Sequence of chain 1.J:
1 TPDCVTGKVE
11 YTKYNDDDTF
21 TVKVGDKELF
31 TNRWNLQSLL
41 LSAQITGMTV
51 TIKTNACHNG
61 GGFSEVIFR

Sequence of chain 1.F:
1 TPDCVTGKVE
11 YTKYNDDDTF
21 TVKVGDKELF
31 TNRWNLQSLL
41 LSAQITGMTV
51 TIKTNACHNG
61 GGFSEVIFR

This small molecule binds to this protein.
Small molecule (SMILES): OC[C@H]1O[C@H](O[C@@H]2[C@H](O)[C@@H](O)[C@H](O[C@H]3[C@H](O)[C@@H](O)[C@H](O)O[C@@H]3CO)O[C@@H]2CO)[C@H](O)[C@@H](O)[C@H]1O

Binding-site contacts:
Ligand atom C6 contacts residue TRP34 of chain 1.F at 3.9 Å (hydrophobic).
Ligand atom C4 contacts residue TRP34 of chain 1.J at 3.5 Å (hydrophobic).
Ligand atom O3 contacts residue ASP18 of chain 1.F at 3.7 Å.
Ligand atom C3 contacts residue TRP34 of chain 1.J at 3.5 Å (hydrophobic).
Ligand atom C2 contacts residue ARG33 of chain 1.J at 4.4 Å.
Ligand atom O6 contacts residue ASP18 of chain 1.F at 4.4 Å.
Ligand atom C4 contacts residue ASP18 of chain 1.F at 3.6 Å.
Ligand atom O3 contacts residue ARG33 of chain 1.J at 4.5 Å.
Ligand atom O2 contacts residue ASN32 of chain 1.J at 4.4 Å.
Ligand atom C1 contacts residue TRP34 of chain 1.J at 3.9 Å (hydrophobic).
Ligand atom O5 contacts residue ARG33 of chain 1.J at 3.8 Å.
Ligand atom O4 contacts residue ARG33 of chain 1.J at 3.4 Å.
Ligand atom O5 contacts residue ASN35 of chain 1.J at 4.5 Å.
Ligand atom C5 contacts residue TRP34 of chain 1.J at 4.1 Å (hydrophobic).
Ligand atom C1 contacts residue ARG33 of chain 1.J at 4.3 Å.
Ligand atom C3 contacts residue ASP18 of chain 1.F at 4.3 Å.
Ligand atom C6 contacts residue TRP34 of chain 1.J at 3.9 Å (hydrophobic).
Ligand atom C4 contacts residue TRP34 of chain 1.F at 3.9 Å (hydrophobic).
Ligand atom C1 contacts residue ASN32 of chain 1.J at 3.6 Å.
Ligand atom O4 contacts residue ASP18 of chain 1.F at 3.0 Å (salt-bridge).
Ligand atom C5 contacts residue TRP34 of chain 1.F at 4.2 Å (hydrophobic).
Ligand atom C6 contacts residue ASN35 of chain 1.J at 3.2 Å.
Ligand atom O5 contacts residue TRP34 of chain 1.J at 3.0 Å (h-bond).
Ligand atom O6 contacts residue TRP34 of chain 1.J at 3.2 Å (h-bond).
Ligand atom O6 contacts residue ASN35 of chain 1.J at 2.8 Å (h-bond).
Ligand atom O4 contacts residue TYR14 of chain 1.F at 4.3 Å.
Ligand atom O6 contacts residue TYR14 of chain 1.F at 3.7 Å.
Ligand atom C2 contacts residue ASN32 of chain 1.J at 4.0 Å.
Ligand atom O3 contacts residue TRP34 of chain 1.J at 3.8 Å.
Ligand atom C6 contacts residue TRP34 of chain 1.J at 3.7 Å (hydrophobic).
Ligand atom O5 contacts residue ASN32 of chain 1.J at 4.0 Å.
Ligand atom C5 contacts residue TRP34 of chain 1.J at 3.6 Å (hydrophobic).
Ligand atom O6 contacts residue TRP34 of chain 1.J at 3.8 Å.
Ligand atom O6 contacts residue ARG33 of chain 1.J at 3.5 Å.